Binding-site contacts:
Ligand atom C02 contacts residue THR703 of chain 1.K at 3.2 Å.
Ligand atom C17 contacts residue ASP493 of chain 1.K at 3.6 Å.
Ligand atom C11 contacts residue ASN675 of chain 1.K at 3.5 Å.
Ligand atom N31 contacts residue GLY536 of chain 1.K at 3.3 Å (h-bond).
Ligand atom N14 contacts residue ALA674 of chain 1.K at 3.6 Å.
Ligand atom N16 contacts residue ALA670 of chain 1.K at 3.6 Å.
Ligand atom C13 contacts residue LEU541 of chain 1.K at 3.2 Å (hydrophobic).
Ligand atom N31 contacts residue GLY699 of chain 1.K at 3.5 Å.
Ligand atom C04 contacts residue GLY699 of chain 1.K at 3.6 Å.
Ligand atom N30 contacts residue ALA674 of chain 1.K at 3.6 Å.
Ligand atom C13 contacts residue ALA674 of chain 1.K at 3.7 Å (hydrophobic).
Ligand atom C06 contacts residue LEU541 of chain 1.K at 3.0 Å (hydrophobic).
Ligand atom O26 contacts residue ASP493 of chain 1.K at 3.3 Å (salt-bridge).
Ligand atom C05 contacts residue GLY538 of chain 1.K at 3.5 Å.
Ligand atom C19 contacts residue ILE671 of chain 1.K at 3.5 Å (hydrophobic).
Ligand atom O01 contacts residue GLY699 of chain 1.K at 3.4 Å (h-bond).
Ligand atom C21 contacts residue CYS537 of chain 1.K at 3.5 Å (hydrophobic).
Ligand atom C07 contacts residue LEU541 of chain 1.K at 3.3 Å (hydrophobic).
Ligand atom C04 contacts residue GLY536 of chain 1.K at 3.8 Å.
Ligand atom C05 contacts residue CYS537 of chain 1.K at 3.7 Å (hydrophobic).
Ligand atom N12 contacts residue LEU541 of chain 1.K at 3.4 Å.
Ligand atom C23 contacts residue LEU541 of chain 1.K at 3.7 Å (hydrophobic).
Ligand atom N30 contacts residue LEU541 of chain 1.K at 3.4 Å.
Ligand atom C29 contacts residue ALA674 of chain 1.K at 3.5 Å (hydrophobic).
Ligand atom N31 contacts residue ALA700 of chain 1.K at 3.0 Å (h-bond).
Ligand atom O01 contacts residue ALA700 of chain 1.K at 3.5 Å.
Ligand atom C09 contacts residue THR703 of chain 1.K at 3.6 Å.
Ligand atom N14 contacts residue LEU541 of chain 1.K at 3.5 Å.
Ligand atom C15 contacts residue ALA674 of chain 1.K at 3.5 Å (hydrophobic).
Ligand atom C25 contacts residue ASP493 of chain 1.K at 3.2 Å.
Ligand atom C27 contacts residue VAL489 of chain 1.K at 3.4 Å (hydrophobic).
Ligand atom C18 contacts residue ILE494 of chain 1.K at 3.5 Å (hydrophobic).
Ligand atom C17 contacts residue ILE494 of chain 1.K at 3.5 Å (hydrophobic).
Ligand atom C20 contacts residue ILE671 of chain 1.K at 3.6 Å (hydrophobic).
Ligand atom O01 contacts residue THR703 of chain 1.K at 2.4 Å (h-bond).
Ligand atom O26 contacts residue VAL489 of chain 1.K at 3.7 Å.
Ligand atom C02 contacts residue ALA700 of chain 1.K at 3.4 Å (hydrophobic).
Ligand atom C24 contacts residue ALA674 of chain 1.K at 3.4 Å (hydrophobic).
Ligand atom O26 contacts residue ARG677 of chain 1.K at 3.4 Å (salt-bridge).
Ligand atom C02 contacts residue GLY699 of chain 1.K at 3.4 Å.

Sequence of chain 1.K:
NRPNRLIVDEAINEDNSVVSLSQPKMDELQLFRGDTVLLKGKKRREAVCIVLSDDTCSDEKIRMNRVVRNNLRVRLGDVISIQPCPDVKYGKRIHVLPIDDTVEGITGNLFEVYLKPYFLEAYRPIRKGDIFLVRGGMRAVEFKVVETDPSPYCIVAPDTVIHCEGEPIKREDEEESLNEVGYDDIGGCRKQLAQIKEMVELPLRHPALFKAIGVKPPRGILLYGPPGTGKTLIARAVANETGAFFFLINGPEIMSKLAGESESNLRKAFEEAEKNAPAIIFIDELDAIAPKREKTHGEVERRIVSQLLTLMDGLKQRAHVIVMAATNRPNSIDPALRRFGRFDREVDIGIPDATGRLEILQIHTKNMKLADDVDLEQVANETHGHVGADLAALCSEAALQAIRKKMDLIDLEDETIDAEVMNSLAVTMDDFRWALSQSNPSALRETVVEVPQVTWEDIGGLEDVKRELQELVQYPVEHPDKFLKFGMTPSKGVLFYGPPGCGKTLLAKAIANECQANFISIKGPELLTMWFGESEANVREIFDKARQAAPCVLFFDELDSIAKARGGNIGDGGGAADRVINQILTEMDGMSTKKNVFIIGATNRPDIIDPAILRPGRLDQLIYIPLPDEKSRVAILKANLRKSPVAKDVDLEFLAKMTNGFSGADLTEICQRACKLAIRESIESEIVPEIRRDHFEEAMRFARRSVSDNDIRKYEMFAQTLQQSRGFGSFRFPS

The protein below binds the small molecule below.
Small molecule (SMILES): Cc1cc2c(C(N)=O)cccc2n1-c1nc2c(c(NCc3ccccc3)n1)COCC2